A small-molecule ligand and the protein it binds are described below.
Small molecule (SMILES): CC(C)(C)NC(=O)N1CCN(C(=O)N[C@H](C(=O)O)[C@H](C=O)CCCNC(=N)N)CC1

Sequence of chain 1.A:
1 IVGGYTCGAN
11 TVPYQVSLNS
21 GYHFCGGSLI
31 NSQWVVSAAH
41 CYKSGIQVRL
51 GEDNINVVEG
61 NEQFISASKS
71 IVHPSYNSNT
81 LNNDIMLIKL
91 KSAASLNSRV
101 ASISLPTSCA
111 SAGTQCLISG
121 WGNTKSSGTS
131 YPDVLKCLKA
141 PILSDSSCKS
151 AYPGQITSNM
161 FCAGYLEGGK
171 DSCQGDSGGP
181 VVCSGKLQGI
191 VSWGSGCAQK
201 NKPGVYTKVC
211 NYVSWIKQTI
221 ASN

Binding-site contacts:
Ligand atom C10 contacts residue SER177 of chain 1.A at 2.5 Å.
Ligand atom C8 contacts residue HIS40 of chain 1.A at 3.7 Å.
Ligand atom N3 contacts residue GLN174 of chain 1.A at 2.6 Å (h-bond).
Ligand atom O2 contacts residue GLN174 of chain 1.A at 3.4 Å (h-bond).
Ligand atom O2 contacts residue SER177 of chain 1.A at 2.3 Å (h-bond).
Ligand atom C5 contacts residue PHE24 of chain 1.A at 3.5 Å (hydrophobic).
Ligand atom O2 contacts residue CYS173 of chain 1.A at 3.4 Å (h-bond).
Ligand atom N6 contacts residue SER172 of chain 1.A at 2.9 Å (h-bond).
Ligand atom C16 contacts residue SER172 of chain 1.A at 3.4 Å.
Ligand atom N6 contacts residue ASP171 of chain 1.A at 3.0 Å (salt-bridge).
Ligand atom C16 contacts residue ASP171 of chain 1.A at 3.7 Å.
Ligand atom C5 contacts residue GLN174 of chain 1.A at 3.4 Å.
Ligand atom N5 contacts residue GLY196 of chain 1.A at 2.8 Å (h-bond).
Ligand atom O3 contacts residue GLN174 of chain 1.A at 3.3 Å (h-bond).
Ligand atom N5 contacts residue ASP171 of chain 1.A at 3.0 Å (salt-bridge).
Ligand atom N1 contacts residue PHE24 of chain 1.A at 3.6 Å.
Ligand atom C15 contacts residue SER172 of chain 1.A at 3.7 Å.
Ligand atom C9 contacts residue GLN174 of chain 1.A at 3.1 Å.
Ligand atom C9 contacts residue HIS40 of chain 1.A at 3.5 Å.
Ligand atom C1 contacts residue LYS43 of chain 1.A at 3.2 Å.
Ligand atom N5 contacts residue GLY194 of chain 1.A at 3.7 Å.
Ligand atom C12 contacts residue SER177 of chain 1.A at 3.1 Å.
Ligand atom O1 contacts residue SER177 of chain 1.A at 3.0 Å (h-bond).
Ligand atom O2 contacts residue GLY175 of chain 1.A at 2.9 Å (h-bond).
Ligand atom N6 contacts residue TRP193 of chain 1.A at 3.7 Å.
Ligand atom N5 contacts residue SER172 of chain 1.A at 3.6 Å.
Ligand atom N6 contacts residue GLY204 of chain 1.A at 3.3 Å.
Ligand atom C4 contacts residue LYS43 of chain 1.A at 3.5 Å.
Ligand atom C13 contacts residue SER192 of chain 1.A at 3.7 Å.
Ligand atom C14 contacts residue SER177 of chain 1.A at 3.4 Å.
Ligand atom C9 contacts residue SER177 of chain 1.A at 3.7 Å.
Ligand atom C13 contacts residue SER177 of chain 1.A at 2.9 Å.
Ligand atom N2 contacts residue GLN174 of chain 1.A at 3.4 Å (h-bond).
Ligand atom C14 contacts residue CYS173 of chain 1.A at 3.6 Å (hydrophobic).
Ligand atom C11 contacts residue SER177 of chain 1.A at 1.4 Å.
Ligand atom C6 contacts residue GLN174 of chain 1.A at 2.9 Å.
Ligand atom O2 contacts residue ASP176 of chain 1.A at 3.4 Å (salt-bridge).
Ligand atom O5 contacts residue PHE24 of chain 1.A at 3.4 Å.
Ligand atom O1 contacts residue HIS40 of chain 1.A at 2.6 Å (h-bond).
Ligand atom N3 contacts residue SER177 of chain 1.A at 3.8 Å.